Binding-site contacts:
Ligand atom C2 contacts residue SER803 of chain 1.B at 4.4 Å.
Ligand atom C2 contacts residue ASN801 of chain 1.B at 2.5 Å.
Ligand atom O5 contacts residue ASN801 of chain 1.B at 2.3 Å (h-bond).
Ligand atom C1 contacts residue SER803 of chain 1.B at 3.3 Å.
Ligand atom O7 contacts residue ASN801 of chain 1.B at 4.5 Å.
Ligand atom C6 contacts residue SER803 of chain 1.B at 4.3 Å.
Ligand atom C5 contacts residue SER803 of chain 1.B at 3.5 Å.
Ligand atom O6 contacts residue SER803 of chain 1.B at 4.2 Å.
Ligand atom C4 contacts residue ASN801 of chain 1.B at 4.2 Å.
Ligand atom C5 contacts residue ASN801 of chain 1.B at 3.6 Å.
Ligand atom C7 contacts residue ASN801 of chain 1.B at 3.9 Å.
Ligand atom C6 contacts residue GLN804 of chain 1.B at 4.3 Å.
Ligand atom O5 contacts residue SER803 of chain 1.B at 3.4 Å (h-bond).
Ligand atom C3 contacts residue ASN801 of chain 1.B at 3.8 Å.
Ligand atom C1 contacts residue ASN801 of chain 1.B at 1.4 Å.
Ligand atom O6 contacts residue GLN804 of chain 1.B at 3.8 Å.
Ligand atom N2 contacts residue ASN801 of chain 1.B at 2.9 Å (h-bond).

This protein binds this small molecule.
Small molecule (SMILES): CC(=O)N[C@H]1[C@H](O[C@H]2[C@H](O)[C@@H](NC(C)=O)CO[C@@H]2CO)O[C@H](CO)[C@@H](O)[C@@H]1O

Sequence of chain 1.B:
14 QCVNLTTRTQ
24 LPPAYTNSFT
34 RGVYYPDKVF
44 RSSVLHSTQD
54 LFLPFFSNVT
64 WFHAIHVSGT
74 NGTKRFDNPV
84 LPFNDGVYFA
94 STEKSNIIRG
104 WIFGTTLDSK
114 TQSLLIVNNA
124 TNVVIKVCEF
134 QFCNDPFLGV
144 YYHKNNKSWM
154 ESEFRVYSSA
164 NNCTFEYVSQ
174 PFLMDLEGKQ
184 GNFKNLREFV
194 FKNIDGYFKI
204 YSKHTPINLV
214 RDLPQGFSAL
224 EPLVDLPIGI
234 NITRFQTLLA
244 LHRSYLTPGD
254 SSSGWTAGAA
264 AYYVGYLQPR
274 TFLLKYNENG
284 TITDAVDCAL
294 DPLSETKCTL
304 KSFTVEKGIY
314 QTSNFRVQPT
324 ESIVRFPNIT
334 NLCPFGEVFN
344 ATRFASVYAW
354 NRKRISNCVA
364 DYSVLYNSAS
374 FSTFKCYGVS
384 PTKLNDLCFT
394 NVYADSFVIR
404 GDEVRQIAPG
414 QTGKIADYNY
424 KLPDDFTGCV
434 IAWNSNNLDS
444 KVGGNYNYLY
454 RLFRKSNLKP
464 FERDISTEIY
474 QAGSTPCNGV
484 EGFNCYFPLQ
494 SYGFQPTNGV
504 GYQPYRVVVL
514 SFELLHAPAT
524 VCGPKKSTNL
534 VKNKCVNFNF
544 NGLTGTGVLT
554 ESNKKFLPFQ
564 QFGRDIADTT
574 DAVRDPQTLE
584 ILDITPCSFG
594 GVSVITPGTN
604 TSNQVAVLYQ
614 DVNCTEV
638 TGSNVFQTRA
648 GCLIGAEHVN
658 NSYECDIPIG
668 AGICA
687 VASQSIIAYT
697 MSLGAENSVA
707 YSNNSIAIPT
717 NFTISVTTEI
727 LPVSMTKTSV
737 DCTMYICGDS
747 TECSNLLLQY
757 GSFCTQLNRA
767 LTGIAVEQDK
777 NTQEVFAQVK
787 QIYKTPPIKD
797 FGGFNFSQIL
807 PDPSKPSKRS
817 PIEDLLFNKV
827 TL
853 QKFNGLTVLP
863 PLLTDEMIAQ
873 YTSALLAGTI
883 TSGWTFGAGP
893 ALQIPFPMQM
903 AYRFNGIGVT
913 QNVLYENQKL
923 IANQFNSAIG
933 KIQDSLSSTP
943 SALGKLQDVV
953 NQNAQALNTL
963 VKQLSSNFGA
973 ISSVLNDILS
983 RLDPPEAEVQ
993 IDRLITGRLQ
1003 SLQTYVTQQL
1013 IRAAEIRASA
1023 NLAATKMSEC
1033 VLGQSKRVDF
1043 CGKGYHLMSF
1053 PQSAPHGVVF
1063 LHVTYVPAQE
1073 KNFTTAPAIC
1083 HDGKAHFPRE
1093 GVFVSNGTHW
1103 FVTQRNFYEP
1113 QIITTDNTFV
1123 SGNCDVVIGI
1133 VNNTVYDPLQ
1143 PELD